Sequence of chain 1.B:
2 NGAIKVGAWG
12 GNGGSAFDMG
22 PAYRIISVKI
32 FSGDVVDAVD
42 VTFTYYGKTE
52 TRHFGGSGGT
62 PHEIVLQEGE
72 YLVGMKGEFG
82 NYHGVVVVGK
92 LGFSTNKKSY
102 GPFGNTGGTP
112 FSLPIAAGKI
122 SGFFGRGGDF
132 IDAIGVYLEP

Binding-site contacts:
Ligand atom C4 contacts residue GLY105 of chain 1.B at 3.8 Å.
Ligand atom C4 contacts residue HIS63 of chain 1.B at 3.7 Å.
Ligand atom O3 contacts residue PHE104 of chain 1.B at 4.2 Å.
Ligand atom C6 contacts residue PHE104 of chain 1.B at 4.1 Å (hydrophobic).
Ligand atom C4 contacts residue PHE104 of chain 1.B at 4.3 Å (hydrophobic).
Ligand atom C2 contacts residue GLY34 of chain 1.B at 4.2 Å.
Ligand atom O2 contacts residue GLY34 of chain 1.B at 4.1 Å.
Ligand atom C3 contacts residue GLY105 of chain 1.B at 4.0 Å.
Ligand atom C4 contacts residue SER33 of chain 1.B at 4.3 Å.
Ligand atom C6 contacts residue HIS63 of chain 1.B at 3.6 Å.
Ligand atom C1 contacts residue HIS63 of chain 1.B at 3.9 Å.
Ligand atom O3 contacts residue GLY105 of chain 1.B at 3.1 Å (h-bond).
Ligand atom O4 contacts residue SER33 of chain 1.B at 4.5 Å.
Ligand atom O2 contacts residue HIS63 of chain 1.B at 2.8 Å (h-bond).
Ligand atom O3 contacts residue ASN106 of chain 1.B at 3.9 Å.
Ligand atom O3 contacts residue SER33 of chain 1.B at 2.9 Å (h-bond).
Ligand atom C3 contacts residue GLY34 of chain 1.B at 3.6 Å.
Ligand atom C3 contacts residue ASN106 of chain 1.B at 3.8 Å.
Ligand atom O4 contacts residue ASN106 of chain 1.B at 4.1 Å.
Ligand atom O4 contacts residue GLY105 of chain 1.B at 3.1 Å (h-bond).
Ligand atom O3 contacts residue GLY34 of chain 1.B at 2.6 Å (h-bond).
Ligand atom O5 contacts residue HIS63 of chain 1.B at 3.3 Å.
Ligand atom C3 contacts residue SER33 of chain 1.B at 4.1 Å.
Ligand atom O4 contacts residue PRO103 of chain 1.B at 4.0 Å.
Ligand atom C3 contacts residue HIS63 of chain 1.B at 4.2 Å.
Ligand atom O2 contacts residue THR61 of chain 1.B at 3.6 Å.
Ligand atom C2 contacts residue SER33 of chain 1.B at 3.5 Å.
Ligand atom O6 contacts residue HIS63 of chain 1.B at 4.4 Å.
Ligand atom C5 contacts residue HIS63 of chain 1.B at 3.8 Å.
Ligand atom O2 contacts residue SER33 of chain 1.B at 2.6 Å (h-bond).
Ligand atom O4 contacts residue PHE104 of chain 1.B at 3.5 Å.
Ligand atom C2 contacts residue HIS63 of chain 1.B at 3.8 Å.

A small-molecule ligand and the protein it binds are described below.
Small molecule (SMILES): OC[C@H]1O[C@H](O)[C@@H](O)[C@@H](O)[C@@H]1O